Sequence of chain 1.A:
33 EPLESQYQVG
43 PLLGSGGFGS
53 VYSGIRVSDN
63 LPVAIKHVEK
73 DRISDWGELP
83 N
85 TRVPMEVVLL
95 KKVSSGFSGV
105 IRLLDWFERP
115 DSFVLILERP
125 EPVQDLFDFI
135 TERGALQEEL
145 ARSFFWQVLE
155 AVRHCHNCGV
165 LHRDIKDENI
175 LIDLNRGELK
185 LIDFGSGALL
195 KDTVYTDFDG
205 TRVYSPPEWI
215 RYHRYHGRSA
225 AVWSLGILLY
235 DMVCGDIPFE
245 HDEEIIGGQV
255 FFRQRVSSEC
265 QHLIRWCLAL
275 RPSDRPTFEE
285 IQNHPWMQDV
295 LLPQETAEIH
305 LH

The small molecule below binds the protein below.
Small molecule (SMILES): NC(=O)c1cc2c(-c3ccc(C(=O)NC4CC4)s3)cccc2s1

Binding-site contacts:
Ligand atom C15 contacts residue ASP187 of chain 1.A at 4.2 Å.
Ligand atom C8 contacts residue ALA66 of chain 1.A at 4.2 Å (hydrophobic).
Ligand atom C10 contacts residue ALA66 of chain 1.A at 3.4 Å (hydrophobic).
Ligand atom C11 contacts residue ALA66 of chain 1.A at 3.9 Å (hydrophobic).
Ligand atom C15 contacts residue PHE50 of chain 1.A at 4.1 Å (hydrophobic).
Ligand atom C14 contacts residue VAL53 of chain 1.A at 4.1 Å (hydrophobic).
Ligand atom C16 contacts residue VAL127 of chain 1.A at 3.3 Å (hydrophobic).
Ligand atom O2 contacts residue ASP187 of chain 1.A at 3.7 Å.
Ligand atom C5 contacts residue LEU45 of chain 1.A at 4.1 Å (hydrophobic).
Ligand atom S1 contacts residue LEU45 of chain 1.A at 4.1 Å.
Ligand atom N2 contacts residue VAL53 of chain 1.A at 3.8 Å.
Ligand atom S1 contacts residue LEU175 of chain 1.A at 4.2 Å.
Ligand atom C10 contacts residue GLU122 of chain 1.A at 3.5 Å.
Ligand atom C12 contacts residue VAL53 of chain 1.A at 4.2 Å (hydrophobic).
Ligand atom C15 contacts residue VAL53 of chain 1.A at 4.1 Å (hydrophobic).
Ligand atom N2 contacts residue LYS68 of chain 1.A at 4.0 Å.
Ligand atom C11 contacts residue ILE186 of chain 1.A at 4.2 Å (hydrophobic).
Ligand atom C9 contacts residue ARG123 of chain 1.A at 4.1 Å.
Ligand atom C15 contacts residue ILE186 of chain 1.A at 4.1 Å (hydrophobic).
Ligand atom C17 contacts residue VAL127 of chain 1.A at 4.0 Å (hydrophobic).
Ligand atom C13 contacts residue ILE186 of chain 1.A at 3.8 Å (hydrophobic).
Ligand atom C12 contacts residue ILE186 of chain 1.A at 4.2 Å (hydrophobic).
Ligand atom N2 contacts residue PHE50 of chain 1.A at 3.0 Å.
Ligand atom C15 contacts residue LYS68 of chain 1.A at 3.8 Å.
Ligand atom S1 contacts residue VAL127 of chain 1.A at 4.1 Å.
Ligand atom C10 contacts residue LEU175 of chain 1.A at 4.1 Å (hydrophobic).
Ligand atom C8 contacts residue LEU45 of chain 1.A at 4.2 Å (hydrophobic).
Ligand atom C9 contacts residue GLU122 of chain 1.A at 3.5 Å.
Ligand atom C14 contacts residue ILE186 of chain 1.A at 3.6 Å (hydrophobic).
Ligand atom O2 contacts residue LYS68 of chain 1.A at 2.9 Å (salt-bridge).
Ligand atom N1 contacts residue VAL127 of chain 1.A at 4.0 Å.
Ligand atom C13 contacts residue VAL53 of chain 1.A at 4.2 Å (hydrophobic).
Ligand atom C9 contacts residue LEU175 of chain 1.A at 3.7 Å (hydrophobic).
Ligand atom S2 contacts residue LEU121 of chain 1.A at 3.8 Å.
Ligand atom C9 contacts residue ALA66 of chain 1.A at 3.5 Å (hydrophobic).
Ligand atom C7 contacts residue LEU175 of chain 1.A at 3.9 Å (hydrophobic).
Ligand atom S2 contacts residue ILE186 of chain 1.A at 4.1 Å.
Ligand atom C8 contacts residue LEU175 of chain 1.A at 3.6 Å (hydrophobic).
Ligand atom C10 contacts residue ILE105 of chain 1.A at 4.2 Å (hydrophobic).
Ligand atom C4 contacts residue LEU45 of chain 1.A at 4.0 Å (hydrophobic).